The protein below binds the small molecule below.
Small molecule (SMILES): CC(=O)N[C@H]1[C@H](O[C@H]2[C@H](O)[C@@H](NC(C)=O)CO[C@@H]2CO)O[C@H](CO)[C@@H](O)[C@@H]1O

Binding-site contacts:
Ligand atom C8 contacts residue ASN1098 of chain 1.C at 4.0 Å.
Ligand atom O6 contacts residue PHE1103 of chain 1.C at 4.3 Å.
Ligand atom N2 contacts residue HIS1101 of chain 1.C at 4.4 Å.
Ligand atom C6 contacts residue PHE1103 of chain 1.C at 3.9 Å (hydrophobic).
Ligand atom C1 contacts residue HIS1101 of chain 1.C at 4.5 Å.
Ligand atom O4 contacts residue HIS1101 of chain 1.C at 4.2 Å.
Ligand atom C1 contacts residue ASN1098 of chain 1.C at 1.4 Å.
Ligand atom C7 contacts residue ASN1098 of chain 1.C at 3.5 Å.
Ligand atom C1 contacts residue THR1100 of chain 1.C at 4.2 Å.
Ligand atom C6 contacts residue HIS1101 of chain 1.C at 3.7 Å.
Ligand atom O7 contacts residue HIS1101 of chain 1.C at 3.5 Å (h-bond).
Ligand atom C5 contacts residue HIS1101 of chain 1.C at 3.6 Å.
Ligand atom O7 contacts residue THR1100 of chain 1.C at 3.3 Å (h-bond).
Ligand atom C2 contacts residue ASN1098 of chain 1.C at 2.4 Å.
Ligand atom C5 contacts residue THR1100 of chain 1.C at 4.5 Å.
Ligand atom O7 contacts residue ASN1098 of chain 1.C at 3.7 Å.
Ligand atom C7 contacts residue HIS1101 of chain 1.C at 4.0 Å.
Ligand atom N2 contacts residue ASN1098 of chain 1.C at 2.8 Å (h-bond).
Ligand atom O5 contacts residue PHE1103 of chain 1.C at 4.1 Å.
Ligand atom O5 contacts residue ASN1098 of chain 1.C at 2.4 Å (h-bond).
Ligand atom C5 contacts residue ASN1098 of chain 1.C at 3.6 Å.
Ligand atom C7 contacts residue THR1100 of chain 1.C at 4.3 Å.
Ligand atom O5 contacts residue HIS1101 of chain 1.C at 4.2 Å.
Ligand atom C4 contacts residue ASN1098 of chain 1.C at 4.2 Å.
Ligand atom C3 contacts residue ASN1098 of chain 1.C at 3.8 Å.

Sequence of chain 1.C:
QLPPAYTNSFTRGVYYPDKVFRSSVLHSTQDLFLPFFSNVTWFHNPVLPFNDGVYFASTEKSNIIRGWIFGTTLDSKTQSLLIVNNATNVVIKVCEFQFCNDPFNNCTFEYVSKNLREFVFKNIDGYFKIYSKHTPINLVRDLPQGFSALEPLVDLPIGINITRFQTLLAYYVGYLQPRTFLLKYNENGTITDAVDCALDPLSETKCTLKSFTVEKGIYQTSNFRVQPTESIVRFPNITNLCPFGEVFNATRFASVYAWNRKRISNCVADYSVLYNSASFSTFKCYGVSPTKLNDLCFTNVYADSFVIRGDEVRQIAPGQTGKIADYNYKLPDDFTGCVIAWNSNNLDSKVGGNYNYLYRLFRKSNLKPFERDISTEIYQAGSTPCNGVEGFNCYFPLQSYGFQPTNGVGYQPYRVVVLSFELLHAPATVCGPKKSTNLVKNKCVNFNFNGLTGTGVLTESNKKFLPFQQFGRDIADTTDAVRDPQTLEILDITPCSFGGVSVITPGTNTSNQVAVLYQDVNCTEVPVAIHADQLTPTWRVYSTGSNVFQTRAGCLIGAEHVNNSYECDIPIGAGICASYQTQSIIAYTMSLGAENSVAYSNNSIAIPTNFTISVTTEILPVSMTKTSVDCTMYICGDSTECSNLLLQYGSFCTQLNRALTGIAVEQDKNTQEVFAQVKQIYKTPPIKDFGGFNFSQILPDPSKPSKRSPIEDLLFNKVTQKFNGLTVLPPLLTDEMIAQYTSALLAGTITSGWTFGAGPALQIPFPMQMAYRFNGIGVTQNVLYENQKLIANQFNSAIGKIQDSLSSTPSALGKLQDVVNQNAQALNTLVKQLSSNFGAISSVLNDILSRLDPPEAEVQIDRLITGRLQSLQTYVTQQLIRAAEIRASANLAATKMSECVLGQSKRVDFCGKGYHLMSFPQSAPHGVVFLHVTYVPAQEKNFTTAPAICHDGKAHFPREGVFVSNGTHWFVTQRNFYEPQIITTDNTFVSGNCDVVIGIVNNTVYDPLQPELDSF